Sequence of chain 1.K:
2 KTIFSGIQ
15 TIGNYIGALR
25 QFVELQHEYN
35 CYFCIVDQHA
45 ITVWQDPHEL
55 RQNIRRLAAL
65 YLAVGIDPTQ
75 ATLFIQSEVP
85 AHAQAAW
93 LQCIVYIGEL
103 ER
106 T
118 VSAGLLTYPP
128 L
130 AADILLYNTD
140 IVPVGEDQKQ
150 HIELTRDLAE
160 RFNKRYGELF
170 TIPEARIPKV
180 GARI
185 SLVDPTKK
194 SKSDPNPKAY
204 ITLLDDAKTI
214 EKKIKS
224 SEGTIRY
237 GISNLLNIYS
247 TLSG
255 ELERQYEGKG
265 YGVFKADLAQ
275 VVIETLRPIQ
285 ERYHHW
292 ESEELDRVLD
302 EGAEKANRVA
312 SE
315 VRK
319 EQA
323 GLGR

A small-molecule ligand and the protein it binds are described below.
Small molecule (SMILES): N[C@@H](Cc1c[nH]c2ccccc12)C(=O)O

Binding-site contacts:
Ligand atom CE2 contacts residue GLY7 of chain 1.K at 4.1 Å.
Ligand atom CD1 contacts residue VAL40 of chain 1.K at 3.7 Å (hydrophobic).
Ligand atom CZ2 contacts residue PHE5 of chain 1.K at 3.9 Å (hydrophobic).
Ligand atom CZ3 contacts residue MSE129 of chain 1.K at 3.8 Å.
Ligand atom CH2 contacts residue VAL141 of chain 1.K at 3.5 Å (hydrophobic).
Ligand atom CD2 contacts residue GLY7 of chain 1.K at 3.9 Å.
Ligand atom CH2 contacts residue ILE133 of chain 1.K at 3.5 Å (hydrophobic).
Ligand atom CD1 contacts residue MSE129 of chain 1.K at 4.2 Å.
Ligand atom O contacts residue GLN147 of chain 1.K at 4.2 Å.
Ligand atom CZ3 contacts residue VAL143 of chain 1.K at 3.6 Å (hydrophobic).
Ligand atom CZ3 contacts residue VAL141 of chain 1.K at 3.5 Å (hydrophobic).
Ligand atom CZ3 contacts residue GLY7 of chain 1.K at 4.0 Å.
Ligand atom CE2 contacts residue ASP132 of chain 1.K at 4.0 Å.
Ligand atom CZ2 contacts residue ASP132 of chain 1.K at 4.2 Å.
Ligand atom CH2 contacts residue PHE5 of chain 1.K at 4.0 Å (hydrophobic).
Ligand atom NE1 contacts residue HIS43 of chain 1.K at 3.7 Å.
Ligand atom CH2 contacts residue MSE129 of chain 1.K at 4.0 Å.
Ligand atom CE3 contacts residue MSE129 of chain 1.K at 3.8 Å.
Ligand atom CE2 contacts residue MSE129 of chain 1.K at 4.0 Å.
Ligand atom O contacts residue GLN9 of chain 1.K at 3.8 Å.
Ligand atom CD1 contacts residue ASP132 of chain 1.K at 3.7 Å.
Ligand atom NE1 contacts residue VAL40 of chain 1.K at 4.0 Å.
Ligand atom CB contacts residue GLY7 of chain 1.K at 3.7 Å.
Ligand atom CE3 contacts residue GLY7 of chain 1.K at 3.8 Å.
Ligand atom OXT contacts residue GLN147 of chain 1.K at 3.8 Å.
Ligand atom CZ2 contacts residue MSE129 of chain 1.K at 4.1 Å.
Ligand atom NE1 contacts residue ASP132 of chain 1.K at 2.9 Å (salt-bridge).
Ligand atom CA contacts residue MSE129 of chain 1.K at 4.1 Å.
Ligand atom CH2 contacts residue GLY7 of chain 1.K at 4.2 Å.
Ligand atom N contacts residue MSE129 of chain 1.K at 3.3 Å (h-bond).
Ligand atom CD1 contacts residue HIS43 of chain 1.K at 3.5 Å.
Ligand atom CZ2 contacts residue ILE133 of chain 1.K at 3.5 Å (hydrophobic).
Ligand atom N contacts residue GLN147 of chain 1.K at 4.2 Å.
Ligand atom NE1 contacts residue MSE129 of chain 1.K at 3.9 Å.
Ligand atom CD2 contacts residue MSE129 of chain 1.K at 3.9 Å.
Ligand atom CE3 contacts residue VAL143 of chain 1.K at 4.0 Å (hydrophobic).
Ligand atom CG contacts residue GLY7 of chain 1.K at 3.9 Å.
Ligand atom CG contacts residue MSE129 of chain 1.K at 4.1 Å.
Ligand atom C contacts residue GLN147 of chain 1.K at 3.8 Å.
Ligand atom CA contacts residue GLN147 of chain 1.K at 4.1 Å.